Binding-site contacts:
Ligand atom O1B contacts residue GLY16 of chain 1.A at 3.0 Å (h-bond).
Ligand atom C8 contacts residue GLY16 of chain 1.A at 3.6 Å.
Ligand atom PB contacts residue MG1 of chain 1.D at 3.2 Å.
Ligand atom O1A contacts residue GLY16 of chain 1.A at 3.1 Å.
Ligand atom O2' contacts residue ASP31 of chain 1.A at 3.0 Å (salt-bridge).
Ligand atom O3G contacts residue THR36 of chain 1.A at 2.9 Å (h-bond).
Ligand atom O1G contacts residue PRO35 of chain 1.A at 3.5 Å.
Ligand atom C2' contacts residue VAL30 of chain 1.A at 3.5 Å (hydrophobic).
Ligand atom O6 contacts residue ALA147 of chain 1.A at 2.8 Å (h-bond).
Ligand atom O6 contacts residue ASN117 of chain 1.A at 3.3 Å (h-bond).
Ligand atom O2B contacts residue LYS17 of chain 1.A at 3.6 Å (salt-bridge).
Ligand atom C6 contacts residue ASP120 of chain 1.A at 3.6 Å.
Ligand atom O2B contacts residue MG1 of chain 1.D at 2.0 Å.
Ligand atom O3' contacts residue ASP31 of chain 1.A at 2.8 Å (salt-bridge).
Ligand atom O3A contacts residue GLY16 of chain 1.A at 3.3 Å (h-bond).
Ligand atom N1 contacts residue ASP120 of chain 1.A at 2.8 Å (salt-bridge).
Ligand atom N7 contacts residue ASN117 of chain 1.A at 3.1 Å (h-bond).
Ligand atom C8 contacts residue ALA19 of chain 1.A at 3.5 Å (hydrophobic).
Ligand atom N3B contacts residue GLY14 of chain 1.A at 3.0 Å (h-bond).
Ligand atom O1G contacts residue TYR33 of chain 1.A at 2.4 Å (h-bond).
Ligand atom PG contacts residue MG1 of chain 1.D at 3.3 Å.
Ligand atom O1A contacts residue SER18 of chain 1.A at 3.2 Å (h-bond).
Ligand atom O1B contacts residue VAL15 of chain 1.A at 3.3 Å (h-bond).
Ligand atom O2B contacts residue SER18 of chain 1.A at 2.9 Å (h-bond).
Ligand atom N3B contacts residue MG1 of chain 1.D at 3.5 Å.
Ligand atom O2G contacts residue LYS17 of chain 1.A at 2.6 Å (salt-bridge).
Ligand atom N2 contacts residue ASP120 of chain 1.A at 2.9 Å (salt-bridge).
Ligand atom O2' contacts residue PHE29 of chain 1.A at 3.3 Å.
Ligand atom N3B contacts residue TYR33 of chain 1.A at 3.3 Å.
Ligand atom O2' contacts residue VAL30 of chain 1.A at 2.8 Å (h-bond).
Ligand atom O1B contacts residue LYS17 of chain 1.A at 2.9 Å (salt-bridge).
Ligand atom O6 contacts residue ASP120 of chain 1.A at 3.5 Å (salt-bridge).
Ligand atom O2G contacts residue GLY13 of chain 1.A at 3.5 Å.
Ligand atom O6 contacts residue SER146 of chain 1.A at 3.4 Å.
Ligand atom O6 contacts residue LYS118 of chain 1.A at 3.3 Å.
Ligand atom O2G contacts residue GLY61 of chain 1.A at 2.8 Å (h-bond).
Ligand atom O2A contacts residue TYR33 of chain 1.A at 3.2 Å.
Ligand atom O4' contacts residue LYS118 of chain 1.A at 3.2 Å (salt-bridge).
Ligand atom O3G contacts residue MG1 of chain 1.D at 2.0 Å.
Ligand atom O1A contacts residue ALA19 of chain 1.A at 2.8 Å (h-bond).

Sequence of chain 1.A:
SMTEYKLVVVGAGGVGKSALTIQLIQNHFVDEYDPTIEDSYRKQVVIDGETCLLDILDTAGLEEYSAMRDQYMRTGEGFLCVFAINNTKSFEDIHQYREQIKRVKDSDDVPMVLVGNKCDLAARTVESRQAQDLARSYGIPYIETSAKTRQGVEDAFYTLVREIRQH

The protein below binds the small molecule below.
Small molecule (SMILES): Nc1nc2c(ncn2[C@@H]2O[C@H](CO[P](=O)(O)O[P](=O)(O)NP(=O)(O)O)[C@@H](O)[C@H]2O)c(=O)[nH]1